Binding-site contacts:
Ligand atom C5 contacts residue SER21 of chain 1.H at 3.1 Å.
Ligand atom C22 contacts residue ALA52 of chain 1.H at 3.4 Å (hydrophobic).
Ligand atom C16 contacts residue VAL20 of chain 1.H at 3.4 Å (hydrophobic).
Ligand atom C10 contacts residue SER46 of chain 1.H at 3.6 Å.
Ligand atom C19 contacts residue PHE31 of chain 1.H at 3.7 Å (hydrophobic).
Ligand atom C21 contacts residue ALA49 of chain 1.H at 3.8 Å (hydrophobic).
Ligand atom O17 contacts residue PHE31 of chain 1.H at 3.7 Å.
Ligand atom N12 contacts residue THR1 of chain 1.H at 3.7 Å.
Ligand atom O17 contacts residue VAL20 of chain 1.H at 2.8 Å.
Ligand atom B13 contacts residue THR1 of chain 1.H at 1.5 Å.
Ligand atom C1 contacts residue SER21 of chain 1.H at 3.7 Å.
Ligand atom C19 contacts residue ALA49 of chain 1.H at 3.8 Å (hydrophobic).
Ligand atom C20 contacts residue GLN53 of chain 1.H at 3.9 Å.
Ligand atom O25 contacts residue THR1 of chain 1.H at 2.4 Å (h-bond).
Ligand atom C10 contacts residue GLY47 of chain 1.H at 3.4 Å.
Ligand atom C21 contacts residue LEU45 of chain 1.H at 3.9 Å (hydrophobic).
Ligand atom C20 contacts residue PHE31 of chain 1.H at 3.1 Å (hydrophobic).
Ligand atom C20 contacts residue ALA49 of chain 1.H at 3.6 Å (hydrophobic).
Ligand atom O24 contacts residue SER21 of chain 1.H at 3.5 Å (h-bond).
Ligand atom C4 contacts residue GLY47 of chain 1.H at 3.8 Å.
Ligand atom C16 contacts residue LYS33 of chain 1.H at 3.7 Å.
Ligand atom C23 contacts residue LEU45 of chain 1.H at 3.5 Å (hydrophobic).
Ligand atom O25 contacts residue SER168 of chain 1.H at 4.0 Å.
Ligand atom C22 contacts residue LEU45 of chain 1.H at 3.5 Å (hydrophobic).
Ligand atom C23 contacts residue ALA49 of chain 1.H at 3.9 Å (hydrophobic).
Ligand atom C23 contacts residue ALA52 of chain 1.H at 3.7 Å (hydrophobic).
Ligand atom O24 contacts residue VAL20 of chain 1.H at 3.4 Å.
Ligand atom O3 contacts residue ALA49 of chain 1.H at 3.2 Å (h-bond).
Ligand atom O15 contacts residue THR1 of chain 1.H at 2.6 Å (h-bond).
Ligand atom C2 contacts residue GLY47 of chain 1.H at 3.4 Å.
Ligand atom C10 contacts residue THR1 of chain 1.H at 2.9 Å.
Ligand atom O15 contacts residue GLY47 of chain 1.H at 3.2 Å (h-bond).
Ligand atom C9 contacts residue THR1 of chain 1.H at 3.8 Å.
Ligand atom C22 contacts residue ALA49 of chain 1.H at 3.7 Å (hydrophobic).
Ligand atom C21 contacts residue PHE31 of chain 1.H at 3.6 Å (hydrophobic).
Ligand atom N12 contacts residue GLY47 of chain 1.H at 2.9 Å (h-bond).
Ligand atom C2 contacts residue ALA49 of chain 1.H at 3.8 Å (hydrophobic).
Ligand atom C11 contacts residue GLY47 of chain 1.H at 3.6 Å.
Ligand atom C21 contacts residue GLN53 of chain 1.H at 3.6 Å.
Ligand atom C11 contacts residue THR1 of chain 1.H at 2.3 Å.

This small molecule binds to this protein.
Small molecule (SMILES): O=C(N[C@@H](Cc1coc2ccccc12)B(O)O)[C@@H]1C[C@H]2CC[C@@H]1O2

Sequence of chain 1.H:
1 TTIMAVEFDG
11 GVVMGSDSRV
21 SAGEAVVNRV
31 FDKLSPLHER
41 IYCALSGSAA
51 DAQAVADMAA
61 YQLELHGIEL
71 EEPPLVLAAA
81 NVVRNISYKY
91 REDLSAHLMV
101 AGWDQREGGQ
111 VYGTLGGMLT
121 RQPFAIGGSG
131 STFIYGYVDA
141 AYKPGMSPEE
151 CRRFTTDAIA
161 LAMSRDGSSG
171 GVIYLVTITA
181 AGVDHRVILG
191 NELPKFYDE